Binding-site contacts:
Ligand atom C1 contacts residue TYR147 of chain 1.A at 4.5 Å (hydrophobic).
Ligand atom C1 contacts residue ARG64 of chain 1.A at 3.7 Å.
Ligand atom C6 contacts residue ASN149 of chain 1.A at 3.4 Å.
Ligand atom B contacts residue ARG64 of chain 1.A at 3.9 Å.
Ligand atom S contacts residue ASN149 of chain 1.A at 4.3 Å.
Ligand atom O1 contacts residue SER61 of chain 1.A at 2.4 Å (h-bond).
Ligand atom C2 contacts residue TYR147 of chain 1.A at 4.3 Å (hydrophobic).
Ligand atom S contacts residue ARG64 of chain 1.A at 4.0 Å.
Ligand atom O2 contacts residue GLY60 of chain 1.A at 3.7 Å.
Ligand atom C5 contacts residue LEU116 of chain 1.A at 4.4 Å (hydrophobic).
Ligand atom C1 contacts residue ALA315 of chain 1.A at 3.9 Å (hydrophobic).
Ligand atom O2 contacts residue GLY314 of chain 1.A at 3.7 Å.
Ligand atom O1 contacts residue ARG64 of chain 1.A at 4.3 Å.
Ligand atom B contacts residue ALA315 of chain 1.A at 4.0 Å.
Ligand atom C6 contacts residue GLN117 of chain 1.A at 4.0 Å.
Ligand atom S contacts residue SER61 of chain 1.A at 3.3 Å (h-bond).
Ligand atom B contacts residue GLY60 of chain 1.A at 4.5 Å.
Ligand atom C1 contacts residue SER61 of chain 1.A at 2.5 Å.
Ligand atom C2 contacts residue ARG64 of chain 1.A at 4.2 Å.
Ligand atom S contacts residue ALA315 of chain 1.A at 3.7 Å.
Ligand atom C5 contacts residue GLN117 of chain 1.A at 3.7 Å.
Ligand atom C2 contacts residue SER61 of chain 1.A at 3.7 Å.
Ligand atom O2 contacts residue SER61 of chain 1.A at 2.5 Å (h-bond).
Ligand atom S contacts residue TYR218 of chain 1.A at 3.4 Å.
Ligand atom B contacts residue SER61 of chain 1.A at 1.5 Å.
Ligand atom C4 contacts residue LEU116 of chain 1.A at 4.1 Å (hydrophobic).
Ligand atom C7 contacts residue TYR218 of chain 1.A at 4.1 Å (hydrophobic).
Ligand atom O1 contacts residue TYR147 of chain 1.A at 2.6 Å (h-bond).
Ligand atom C5 contacts residue ASN149 of chain 1.A at 3.8 Å.
Ligand atom O1 contacts residue LYS312 of chain 1.A at 4.4 Å.
Ligand atom C8 contacts residue TYR218 of chain 1.A at 4.2 Å (hydrophobic).
Ligand atom C3 contacts residue ASN149 of chain 1.A at 3.8 Å.
Ligand atom C1 contacts residue ASN149 of chain 1.A at 4.3 Å.
Ligand atom C7 contacts residue ASN149 of chain 1.A at 3.1 Å.
Ligand atom C8 contacts residue ASN149 of chain 1.A at 3.5 Å.
Ligand atom C4 contacts residue ASN149 of chain 1.A at 4.1 Å.
Ligand atom O2 contacts residue ALA315 of chain 1.A at 2.7 Å (h-bond).
Ligand atom B contacts residue TYR147 of chain 1.A at 3.5 Å.
Ligand atom C2 contacts residue ASN149 of chain 1.A at 4.1 Å.

Sequence of chain 1.A:
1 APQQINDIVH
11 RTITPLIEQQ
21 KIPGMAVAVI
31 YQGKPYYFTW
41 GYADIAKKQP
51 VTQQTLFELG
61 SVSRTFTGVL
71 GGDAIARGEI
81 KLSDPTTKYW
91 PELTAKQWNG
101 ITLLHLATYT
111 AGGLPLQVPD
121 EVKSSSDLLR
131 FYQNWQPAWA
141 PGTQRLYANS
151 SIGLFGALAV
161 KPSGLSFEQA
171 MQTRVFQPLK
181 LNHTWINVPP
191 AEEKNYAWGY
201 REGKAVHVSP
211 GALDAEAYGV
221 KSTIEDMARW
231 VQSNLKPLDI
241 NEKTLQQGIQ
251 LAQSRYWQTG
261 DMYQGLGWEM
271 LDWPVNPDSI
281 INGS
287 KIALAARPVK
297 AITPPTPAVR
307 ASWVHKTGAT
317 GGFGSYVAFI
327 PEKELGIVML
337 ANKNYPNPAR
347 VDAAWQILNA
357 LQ

This protein binds this small molecule.
Small molecule (SMILES): OB(O)c1cc2ccccc2s1